The small molecule below binds the protein below.
Small molecule (SMILES): CC(=O)N[C@@H]1[C@@H](O)[C@H](O)[C@@H](CO)O[C@H]1O

Binding-site contacts:
Ligand atom N2 contacts residue GLU199 of chain 1.D at 4.4 Å.
Ligand atom C4 contacts residue ASN198 of chain 1.D at 4.2 Å.
Ligand atom C5 contacts residue ASN198 of chain 1.D at 3.7 Å.
Ligand atom N2 contacts residue ASN198 of chain 1.D at 2.9 Å (h-bond).
Ligand atom O5 contacts residue ASN198 of chain 1.D at 2.4 Å (h-bond).
Ligand atom C7 contacts residue ASN198 of chain 1.D at 3.2 Å.
Ligand atom C8 contacts residue ASN198 of chain 1.D at 4.4 Å.
Ligand atom C3 contacts residue ASN198 of chain 1.D at 3.8 Å.
Ligand atom C1 contacts residue ASN198 of chain 1.D at 1.4 Å.
Ligand atom O7 contacts residue ASN198 of chain 1.D at 3.1 Å (h-bond).
Ligand atom C2 contacts residue ASN198 of chain 1.D at 2.5 Å.

Sequence of chain 1.D:
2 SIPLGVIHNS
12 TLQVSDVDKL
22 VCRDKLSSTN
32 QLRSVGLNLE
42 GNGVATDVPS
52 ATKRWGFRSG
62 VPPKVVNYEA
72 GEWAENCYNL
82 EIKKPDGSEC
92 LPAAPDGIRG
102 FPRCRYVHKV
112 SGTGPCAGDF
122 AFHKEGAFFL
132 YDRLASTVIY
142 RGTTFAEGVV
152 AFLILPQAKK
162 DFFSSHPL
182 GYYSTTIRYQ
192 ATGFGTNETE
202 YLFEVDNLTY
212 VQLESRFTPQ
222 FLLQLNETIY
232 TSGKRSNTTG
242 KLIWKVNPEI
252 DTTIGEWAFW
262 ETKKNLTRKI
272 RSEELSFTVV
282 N